Binding-site contacts:
Ligand atom C16 contacts residue PHE205 of chain 1.A at 3.5 Å (hydrophobic).
Ligand atom N20 contacts residue HIS296 of chain 1.A at 3.4 Å (h-bond).
Ligand atom C19 contacts residue MN1 of chain 1.E at 3.0 Å.
Ligand atom O13 contacts residue TYR197 of chain 1.A at 3.4 Å.
Ligand atom C18 contacts residue TRP228 of chain 1.A at 3.5 Å (hydrophobic).
Ligand atom C17 contacts residue TYR197 of chain 1.A at 3.8 Å (hydrophobic).
Ligand atom C16 contacts residue TYR197 of chain 1.A at 3.6 Å (hydrophobic).
Ligand atom C06 contacts residue ARG63 of chain 1.A at 3.5 Å.
Ligand atom C17 contacts residue PHE205 of chain 1.A at 3.7 Å (hydrophobic).
Ligand atom N23 contacts residue PHE205 of chain 1.A at 3.4 Å.
Ligand atom C21 contacts residue MN1 of chain 1.E at 3.1 Å.
Ligand atom C04 contacts residue ALA136 of chain 1.A at 3.8 Å (hydrophobic).
Ligand atom C06 contacts residue TYR134 of chain 1.A at 3.4 Å (hydrophobic).
Ligand atom C09 contacts residue TYR197 of chain 1.A at 3.8 Å (hydrophobic).
Ligand atom N23 contacts residue TYR197 of chain 1.A at 3.6 Å.
Ligand atom C06 contacts residue ARG75 of chain 1.A at 3.9 Å.
Ligand atom C22 contacts residue TYR197 of chain 1.A at 3.8 Å (hydrophobic).
Ligand atom C16 contacts residue LYS226 of chain 1.A at 3.8 Å.
Ligand atom C11 contacts residue SER204 of chain 1.A at 3.6 Å.
Ligand atom C18 contacts residue ASN218 of chain 1.A at 3.4 Å.
Ligand atom C18 contacts residue PHE205 of chain 1.A at 3.8 Å (hydrophobic).
Ligand atom N20 contacts residue HIS208 of chain 1.A at 3.1 Å.
Ligand atom O24 contacts residue LYS226 of chain 1.A at 2.8 Å (salt-bridge).
Ligand atom N20 contacts residue MN1 of chain 1.E at 2.1 Å.
Ligand atom C05 contacts residue ARG63 of chain 1.A at 3.2 Å.
Ligand atom C07 contacts residue TYR134 of chain 1.A at 3.1 Å (hydrophobic).
Ligand atom O24 contacts residue TYR197 of chain 1.A at 3.8 Å.
Ligand atom C09 contacts residue ALA136 of chain 1.A at 3.9 Å (hydrophobic).
Ligand atom C14 contacts residue PHE205 of chain 1.A at 3.6 Å (hydrophobic).
Ligand atom C11 contacts residue TYR134 of chain 1.A at 3.6 Å (hydrophobic).
Ligand atom C14 contacts residue TYR197 of chain 1.A at 3.4 Å (hydrophobic).
Ligand atom N12 contacts residue TYR134 of chain 1.A at 3.6 Å.
Ligand atom N15 contacts residue PHE205 of chain 1.A at 3.6 Å.
Ligand atom C19 contacts residue HIS296 of chain 1.A at 3.7 Å.
Ligand atom C21 contacts residue HIS208 of chain 1.A at 3.2 Å.
Ligand atom C19 contacts residue ASN218 of chain 1.A at 3.5 Å.
Ligand atom C22 contacts residue PHE205 of chain 1.A at 3.7 Å (hydrophobic).
Ligand atom C19 contacts residue TRP228 of chain 1.A at 3.6 Å (hydrophobic).
Ligand atom O24 contacts residue PHE205 of chain 1.A at 3.5 Å.
Ligand atom N15 contacts residue TYR197 of chain 1.A at 3.5 Å.

Sequence of chain 1.A:
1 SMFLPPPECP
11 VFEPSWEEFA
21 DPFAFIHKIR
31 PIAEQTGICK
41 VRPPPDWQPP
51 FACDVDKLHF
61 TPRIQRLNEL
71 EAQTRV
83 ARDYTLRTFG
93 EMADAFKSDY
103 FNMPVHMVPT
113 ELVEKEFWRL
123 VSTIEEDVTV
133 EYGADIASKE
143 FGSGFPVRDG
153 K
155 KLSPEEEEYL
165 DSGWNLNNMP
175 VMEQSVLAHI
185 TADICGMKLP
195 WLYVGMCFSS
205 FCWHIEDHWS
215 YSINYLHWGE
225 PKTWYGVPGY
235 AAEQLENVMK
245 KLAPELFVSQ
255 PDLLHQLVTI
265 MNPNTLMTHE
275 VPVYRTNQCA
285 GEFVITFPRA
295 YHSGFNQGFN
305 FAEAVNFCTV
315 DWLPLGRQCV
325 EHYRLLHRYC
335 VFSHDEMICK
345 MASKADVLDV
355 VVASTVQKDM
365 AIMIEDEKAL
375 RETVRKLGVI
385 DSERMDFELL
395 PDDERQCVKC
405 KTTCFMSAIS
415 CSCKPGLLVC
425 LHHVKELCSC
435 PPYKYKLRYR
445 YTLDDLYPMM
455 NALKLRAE

A protein and the small-molecule ligand that binds it are described below.
Small molecule (SMILES): O=c1[nH]c(Oc2cnn(Cc3ccccc3)c2)nc2cnccc12